Sequence of chain 11.F:
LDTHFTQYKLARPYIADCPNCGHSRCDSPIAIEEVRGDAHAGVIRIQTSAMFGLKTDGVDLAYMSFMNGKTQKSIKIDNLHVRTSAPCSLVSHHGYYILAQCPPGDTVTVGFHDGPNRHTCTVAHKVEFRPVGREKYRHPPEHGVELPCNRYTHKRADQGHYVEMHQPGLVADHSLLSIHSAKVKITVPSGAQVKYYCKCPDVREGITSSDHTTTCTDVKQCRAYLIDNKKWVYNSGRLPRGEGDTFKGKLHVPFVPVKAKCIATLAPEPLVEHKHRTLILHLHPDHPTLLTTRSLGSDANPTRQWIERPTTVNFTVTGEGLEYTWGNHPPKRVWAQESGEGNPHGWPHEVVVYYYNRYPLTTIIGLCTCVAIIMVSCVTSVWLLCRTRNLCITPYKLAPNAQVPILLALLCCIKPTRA

Binding-site contacts:
Ligand atom SAG contacts residue THR4 of chain 11.F at 3.9 Å.
Ligand atom OAH contacts residue ARG157 of chain 11.F at 3.1 Å (salt-bridge).
Ligand atom C3 contacts residue ARG157 of chain 11.F at 3.7 Å.
Ligand atom O3 contacts residue ARG157 of chain 11.F at 3.3 Å (salt-bridge).
Ligand atom O6B contacts residue ARG157 of chain 11.F at 3.3 Å (salt-bridge).
Ligand atom O6A contacts residue HIS155 of chain 11.F at 3.8 Å.
Ligand atom OAF contacts residue ALA158 of chain 11.F at 3.3 Å.
Ligand atom O5 contacts residue LYS156 of chain 11.F at 3.4 Å.
Ligand atom O6A contacts residue SER93 of chain 11.F at 3.2 Å.
Ligand atom C6 contacts residue HIS155 of chain 11.F at 3.4 Å.
Ligand atom O5B contacts residue LYS156 of chain 11.F at 3.3 Å.
Ligand atom O4 contacts residue HIS155 of chain 11.F at 3.5 Å (h-bond).
Ligand atom OAH contacts residue THR4 of chain 11.F at 3.7 Å.
Ligand atom O4 contacts residue LYS156 of chain 11.F at 3.5 Å.
Ligand atom C6 contacts residue SER93 of chain 11.F at 4.0 Å.
Ligand atom O3 contacts residue LYS156 of chain 11.F at 3.0 Å.
Ligand atom OAF contacts residue THR4 of chain 11.F at 2.9 Å (h-bond).
Ligand atom OAF contacts residue ARG157 of chain 11.F at 2.8 Å (salt-bridge).
Ligand atom C6 contacts residue HIS94 of chain 11.F at 3.9 Å.
Ligand atom OBI contacts residue LYS156 of chain 11.F at 4.0 Å.
Ligand atom O6B contacts residue LEU62 of chain 11.F at 4.0 Å.
Ligand atom C3 contacts residue ALA158 of chain 11.F at 4.0 Å (hydrophobic).
Ligand atom O3 contacts residue ALA158 of chain 11.F at 3.0 Å (h-bond).
Ligand atom O6B contacts residue LYS156 of chain 11.F at 3.3 Å.
Ligand atom C6 contacts residue LEU62 of chain 11.F at 3.5 Å (hydrophobic).
Ligand atom O6B contacts residue HIS155 of chain 11.F at 3.3 Å (h-bond).
Ligand atom O5 contacts residue ARG157 of chain 11.F at 3.8 Å.
Ligand atom C3 contacts residue LYS156 of chain 11.F at 4.0 Å.
Ligand atom C4 contacts residue LYS156 of chain 11.F at 4.0 Å.
Ligand atom OAH contacts residue ASP3 of chain 11.F at 4.0 Å.
Ligand atom OAH contacts residue LEU2 of chain 11.F at 2.8 Å (h-bond).
Ligand atom C5 contacts residue HIS155 of chain 11.F at 4.0 Å.
Ligand atom O6A contacts residue HIS94 of chain 11.F at 3.2 Å (h-bond).
Ligand atom SAG contacts residue ARG157 of chain 11.F at 3.6 Å (salt-bridge).
Ligand atom O5 contacts residue HIS155 of chain 11.F at 3.6 Å.
Ligand atom O6A contacts residue LEU62 of chain 11.F at 3.4 Å.
Ligand atom O4 contacts residue SER93 of chain 11.F at 3.0 Å (h-bond).
Ligand atom C2 contacts residue ALA158 of chain 11.F at 3.7 Å (hydrophobic).
Ligand atom C5 contacts residue LEU62 of chain 11.F at 3.8 Å (hydrophobic).
Ligand atom O6B contacts residue HIS94 of chain 11.F at 4.0 Å.

The protein below binds the small molecule below.
Small molecule (SMILES): O=C(O)[C@@H]1O[C@H](O[C@H]2[C@@H](OS(=O)(=O)O)O[C@@H](O)[C@H](NS(=O)(=O)O)[C@H]2O)[C@@H](OS(=O)(=O)O)[C@H](O)[C@@H]1O